Binding-site contacts:
Ligand atom C5 contacts residue ASN88 of chain 1.C at 3.9 Å.
Ligand atom C2 contacts residue ASN88 of chain 1.C at 2.4 Å.
Ligand atom O6 contacts residue LYS87 of chain 1.C at 3.8 Å.
Ligand atom C4 contacts residue ASN88 of chain 1.C at 4.4 Å.
Ligand atom C6 contacts residue HIS91 of chain 1.C at 3.3 Å.
Ligand atom O6 contacts residue SER90 of chain 1.C at 4.2 Å.
Ligand atom O5 contacts residue HIS91 of chain 1.C at 4.1 Å.
Ligand atom C1 contacts residue ASN88 of chain 1.C at 1.5 Å.
Ligand atom O5 contacts residue ASN88 of chain 1.C at 2.5 Å (h-bond).
Ligand atom C8 contacts residue GLN231 of chain 1.C at 3.6 Å.
Ligand atom C8 contacts residue ASN88 of chain 1.C at 3.5 Å.
Ligand atom N2 contacts residue ASN88 of chain 1.C at 2.8 Å (h-bond).
Ligand atom O7 contacts residue ASN88 of chain 1.C at 4.3 Å.
Ligand atom C7 contacts residue ASN88 of chain 1.C at 3.3 Å.
Ligand atom C3 contacts residue ASN88 of chain 1.C at 3.8 Å.
Ligand atom O6 contacts residue HIS91 of chain 1.C at 2.9 Å (h-bond).

Sequence of chain 1.C:
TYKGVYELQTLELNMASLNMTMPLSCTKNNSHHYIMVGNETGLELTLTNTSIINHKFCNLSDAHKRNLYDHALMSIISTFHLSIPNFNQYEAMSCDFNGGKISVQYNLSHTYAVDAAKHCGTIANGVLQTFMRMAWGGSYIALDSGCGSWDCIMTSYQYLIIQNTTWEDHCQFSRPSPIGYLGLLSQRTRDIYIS

The protein below binds the small molecule below.
Small molecule (SMILES): CC(=O)N[C@H]1[C@H](O[C@H]2[C@H](O)[C@@H](NC(C)=O)CO[C@@H]2CO)O[C@H](CO)[C@@H](O)[C@@H]1O